Sequence of chain 1.E:
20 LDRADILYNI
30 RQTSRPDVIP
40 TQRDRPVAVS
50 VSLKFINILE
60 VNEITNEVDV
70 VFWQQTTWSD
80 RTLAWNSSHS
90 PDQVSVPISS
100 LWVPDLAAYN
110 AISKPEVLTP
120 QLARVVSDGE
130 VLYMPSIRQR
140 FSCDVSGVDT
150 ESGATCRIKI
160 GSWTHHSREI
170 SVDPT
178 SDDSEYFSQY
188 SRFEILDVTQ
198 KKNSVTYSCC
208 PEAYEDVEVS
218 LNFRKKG

The protein below binds the small molecule below.
Small molecule (SMILES): CC(=O)OCC[N+](C)(C)C

Sequence of chain 1.A:
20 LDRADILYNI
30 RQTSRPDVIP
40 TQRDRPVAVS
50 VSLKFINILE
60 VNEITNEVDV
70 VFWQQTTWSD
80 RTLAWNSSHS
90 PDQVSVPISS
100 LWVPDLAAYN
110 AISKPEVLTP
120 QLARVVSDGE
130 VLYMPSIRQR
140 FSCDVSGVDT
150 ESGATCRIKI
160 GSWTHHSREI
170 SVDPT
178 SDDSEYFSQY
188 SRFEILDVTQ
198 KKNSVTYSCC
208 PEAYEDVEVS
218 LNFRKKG

Binding-site contacts:
Ligand atom C9 contacts residue TRP72 of chain 1.A at 4.3 Å (hydrophobic).
Ligand atom C8 contacts residue TRP72 of chain 1.A at 3.7 Å (hydrophobic).
Ligand atom C10 contacts residue TYR211 of chain 1.E at 3.6 Å (hydrophobic).
Ligand atom C6 contacts residue ARG123 of chain 1.A at 3.9 Å.
Ligand atom C2 contacts residue TRP162 of chain 1.E at 3.2 Å (hydrophobic).
Ligand atom C5 contacts residue TRP162 of chain 1.E at 3.8 Å (hydrophobic).
Ligand atom N1 contacts residue TYR211 of chain 1.E at 4.4 Å.
Ligand atom C6 contacts residue MET133 of chain 1.A at 4.3 Å (hydrophobic).
Ligand atom O4 contacts residue TYR211 of chain 1.E at 4.0 Å.
Ligand atom C10 contacts residue TRP162 of chain 1.E at 3.7 Å (hydrophobic).
Ligand atom O7 contacts residue TRP162 of chain 1.E at 3.6 Å.
Ligand atom N1 contacts residue TRP162 of chain 1.E at 3.6 Å (h-bond).
Ligand atom C5 contacts residue MET133 of chain 1.A at 3.9 Å (hydrophobic).
Ligand atom O4 contacts residue MET133 of chain 1.A at 4.2 Å.
Ligand atom C3 contacts residue TRP162 of chain 1.E at 3.3 Å (hydrophobic).
Ligand atom C3 contacts residue TRP72 of chain 1.A at 4.2 Å (hydrophobic).
Ligand atom C10 contacts residue TYR108 of chain 1.E at 3.4 Å (hydrophobic).
Ligand atom C10 contacts residue SER161 of chain 1.E at 4.0 Å.
Ligand atom C10 contacts residue TYR204 of chain 1.E at 4.1 Å (hydrophobic).
Ligand atom O4 contacts residue THR163 of chain 1.E at 4.5 Å.
Ligand atom C6 contacts residue THR163 of chain 1.E at 3.9 Å.
Ligand atom O7 contacts residue MET133 of chain 1.A at 4.0 Å.
Ligand atom O4 contacts residue TRP162 of chain 1.E at 3.6 Å.
Ligand atom C6 contacts residue LEU131 of chain 1.A at 4.1 Å (hydrophobic).
Ligand atom O7 contacts residue THR163 of chain 1.E at 4.1 Å.
Ligand atom C2 contacts residue TYR211 of chain 1.E at 3.5 Å (hydrophobic).
Ligand atom C9 contacts residue TRP162 of chain 1.E at 3.3 Å (hydrophobic).
Ligand atom C8 contacts residue TYR204 of chain 1.E at 3.5 Å (hydrophobic).
Ligand atom C5 contacts residue THR163 of chain 1.E at 4.2 Å.